Binding-site contacts:
Ligand atom N3 contacts residue DG3 of chain 1.B at 2.7 Å (h-bond).
Ligand atom N1 contacts residue DT5 of chain 1.B at 2.3 Å (h-bond).
Ligand atom O6 contacts residue DC1 of chain 1.B at 2.9 Å (h-bond).
Ligand atom N1 contacts residue DC1 of chain 1.B at 2.7 Å (h-bond).
Ligand atom N4 contacts residue DT5 of chain 1.B at 3.2 Å (h-bond).
Ligand atom OP1 contacts residue GLY231 of chain 1.C at 3.0 Å.
Ligand atom C2 contacts residue DG6 of chain 1.B at 3.2 Å.
Ligand atom C6 contacts residue DC1 of chain 1.B at 3.5 Å.
Ligand atom C2 contacts residue DG6 of chain 1.B at 3.4 Å.
Ligand atom O2 contacts residue DG3 of chain 1.B at 3.3 Å (h-bond).
Ligand atom N2 contacts residue DA2 of chain 1.B at 3.3 Å.
Ligand atom N6 contacts residue DA4 of chain 1.B at 2.9 Å (h-bond).
Ligand atom OP1 contacts residue LYS230 of chain 1.C at 3.2 Å (salt-bridge).
Ligand atom OP1 contacts residue THR233 of chain 1.C at 2.9 Å (h-bond).
Ligand atom N3 contacts residue DG6 of chain 1.B at 2.5 Å (h-bond).
Ligand atom C4 contacts residue DA4 of chain 1.B at 3.2 Å.
Ligand atom C2 contacts residue DT5 of chain 1.B at 2.8 Å.
Ligand atom OP1 contacts residue LYS234 of chain 1.C at 2.9 Å (salt-bridge).
Ligand atom O2 contacts residue DG3 of chain 1.B at 2.5 Å (h-bond).
Ligand atom C2 contacts residue DA4 of chain 1.B at 3.4 Å.
Ligand atom O4 contacts residue DC1 of chain 1.B at 3.2 Å (h-bond).
Ligand atom N3 contacts residue DG6 of chain 1.B at 3.4 Å (h-bond).
Ligand atom N2 contacts residue DC1 of chain 1.B at 2.6 Å (h-bond).
Ligand atom C4 contacts residue DG6 of chain 1.B at 3.4 Å.
Ligand atom O2 contacts residue DA4 of chain 1.B at 3.1 Å.
Ligand atom C6 contacts residue DT5 of chain 1.B at 3.0 Å.
Ligand atom N3 contacts residue DA4 of chain 1.B at 2.5 Å (h-bond).
Ligand atom N4 contacts residue DG3 of chain 1.B at 2.8 Å (h-bond).
Ligand atom N4 contacts residue DG6 of chain 1.B at 2.7 Å (h-bond).
Ligand atom N6 contacts residue DT5 of chain 1.B at 2.6 Å (h-bond).
Ligand atom O2 contacts residue DG6 of chain 1.B at 2.4 Å (h-bond).
Ligand atom C2 contacts residue DC1 of chain 1.B at 3.3 Å.
Ligand atom OP1 contacts residue GLU232 of chain 1.C at 2.9 Å (salt-bridge).
Ligand atom C2 contacts residue DG3 of chain 1.B at 3.3 Å.
Ligand atom O4 contacts residue DA4 of chain 1.B at 2.9 Å (h-bond).
Ligand atom N3 contacts residue DA2 of chain 1.B at 3.0 Å (h-bond).
Ligand atom O3' contacts residue LYS230 of chain 1.C at 3.2 Å (salt-bridge).
Ligand atom O4 contacts residue DA2 of chain 1.B at 2.8 Å (h-bond).
Ligand atom N1 contacts residue DA4 of chain 1.B at 3.5 Å (h-bond).
Ligand atom O5' contacts residue GLY231 of chain 1.C at 3.3 Å.

Sequence of chain 1.C:
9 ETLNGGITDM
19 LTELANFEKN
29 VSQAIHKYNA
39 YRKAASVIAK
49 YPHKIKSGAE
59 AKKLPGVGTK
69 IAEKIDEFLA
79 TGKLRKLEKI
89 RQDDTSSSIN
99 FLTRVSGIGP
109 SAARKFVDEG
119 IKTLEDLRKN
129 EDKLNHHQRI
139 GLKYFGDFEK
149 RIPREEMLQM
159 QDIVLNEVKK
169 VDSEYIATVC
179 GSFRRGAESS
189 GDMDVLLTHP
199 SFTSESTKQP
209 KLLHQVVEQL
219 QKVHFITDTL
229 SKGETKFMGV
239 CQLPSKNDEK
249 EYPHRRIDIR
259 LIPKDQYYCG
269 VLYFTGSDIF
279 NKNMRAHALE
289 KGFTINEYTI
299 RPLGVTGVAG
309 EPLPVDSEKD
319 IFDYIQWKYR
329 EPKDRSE

A small-molecule ligand and the protein it binds are described below.
Small molecule (SMILES): Cc1cn([C@H]2C[C@H](O[P](=O)(O)OC[C@H]3O[C@@H](n4cnc5c(=O)nc(N)[nH]c54)C[C@@H]3OP(=O)(O)O)[C@@H](CO[P](=O)(O)O[C@H]3C[C@H](n4ccc(N)nc4=O)O[C@@H]3CO[P](=O)(O)O[C@H]3C[C@H](n4cc(C)c(=O)[nH]c4=O)O[C@@H]3CO[P](=O)(O)O[C@H]3C[C@H](n4cnc5c(N)ncnc54)O[C@@H]3CO[P](=O)(O)O[C@H]3C[C@H](n4ccc(N)nc4=O)O[C@@H]3CO)O2)c(=O)[nH]c1=O